Sequence of chain 1.C:
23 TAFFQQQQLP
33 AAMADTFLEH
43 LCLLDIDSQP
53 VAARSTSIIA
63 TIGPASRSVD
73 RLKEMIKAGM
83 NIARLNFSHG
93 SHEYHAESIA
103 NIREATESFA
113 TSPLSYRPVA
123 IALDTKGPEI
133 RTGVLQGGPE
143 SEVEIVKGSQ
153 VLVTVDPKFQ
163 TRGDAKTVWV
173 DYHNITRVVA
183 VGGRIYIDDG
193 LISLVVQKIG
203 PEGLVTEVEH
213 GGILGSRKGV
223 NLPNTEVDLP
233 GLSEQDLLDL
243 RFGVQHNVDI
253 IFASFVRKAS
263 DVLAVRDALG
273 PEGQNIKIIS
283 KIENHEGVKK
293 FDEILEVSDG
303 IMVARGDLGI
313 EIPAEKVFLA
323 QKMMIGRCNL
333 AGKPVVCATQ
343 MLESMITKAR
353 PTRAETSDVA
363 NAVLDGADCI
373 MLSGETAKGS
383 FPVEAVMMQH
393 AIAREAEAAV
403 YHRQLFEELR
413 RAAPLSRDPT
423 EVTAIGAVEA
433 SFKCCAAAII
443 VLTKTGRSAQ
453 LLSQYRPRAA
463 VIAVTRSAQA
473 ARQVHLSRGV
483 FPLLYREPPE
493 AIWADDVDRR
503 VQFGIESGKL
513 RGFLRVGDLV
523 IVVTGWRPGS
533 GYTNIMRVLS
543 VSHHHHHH

A protein and the small-molecule ligand that binds it are described below.
Small molecule (SMILES): O=P(O)(O)OC[C@H]1O[C@](O)(COP(=O)(O)O)[C@@H](O)[C@@H]1O

Binding-site contacts:
Ligand atom O2P contacts residue ARG502 of chain 1.C at 2.7 Å (salt-bridge).
Ligand atom O3 contacts residue ARG529 of chain 1.C at 2.6 Å (salt-bridge).
Ligand atom O2P contacts residue TRP495 of chain 1.C at 3.0 Å (h-bond).
Ligand atom C5 contacts residue GLY531 of chain 1.C at 3.5 Å.
Ligand atom C4 contacts residue GLY531 of chain 1.C at 3.4 Å.
Ligand atom O6 contacts residue THR445 of chain 1.C at 3.7 Å.
Ligand atom O4 contacts residue GLY533 of chain 1.C at 3.6 Å (h-bond).
Ligand atom O5P contacts residue GLY533 of chain 1.C at 2.9 Å (h-bond).
Ligand atom O6 contacts residue LYS446 of chain 1.C at 3.2 Å (salt-bridge).
Ligand atom O4P contacts residue THR447 of chain 1.C at 2.7 Å (h-bond).
Ligand atom C6 contacts residue LEU444 of chain 1.C at 3.7 Å (hydrophobic).
Ligand atom O5P contacts residue SER532 of chain 1.C at 3.5 Å.
Ligand atom P2 contacts residue SER450 of chain 1.C at 3.7 Å.
Ligand atom C1 contacts residue ARG502 of chain 1.C at 3.8 Å.
Ligand atom O4 contacts residue GLY531 of chain 1.C at 2.6 Å (h-bond).
Ligand atom O4 contacts residue TYR534 of chain 1.C at 2.8 Å (h-bond).
Ligand atom O5P contacts residue SER450 of chain 1.C at 3.7 Å.
Ligand atom O1P contacts residue LYS446 of chain 1.C at 2.9 Å (salt-bridge).
Ligand atom C6 contacts residue SER450 of chain 1.C at 3.7 Å.
Ligand atom O4 contacts residue THR535 of chain 1.C at 3.3 Å (h-bond).
Ligand atom O6P contacts residue SER450 of chain 1.C at 2.7 Å (h-bond).
Ligand atom P1 contacts residue ARG502 of chain 1.C at 3.5 Å.
Ligand atom O4P contacts residue SER532 of chain 1.C at 2.5 Å (h-bond).
Ligand atom O1P contacts residue GLY531 of chain 1.C at 3.0 Å (h-bond).
Ligand atom O2 contacts residue GLY527 of chain 1.C at 3.7 Å.
Ligand atom O1P contacts residue PRO530 of chain 1.C at 3.7 Å.
Ligand atom O6 contacts residue SER532 of chain 1.C at 3.7 Å.
Ligand atom P2 contacts residue SER532 of chain 1.C at 3.4 Å.
Ligand atom O3P contacts residue ARG502 of chain 1.C at 2.6 Å (salt-bridge).
Ligand atom C6 contacts residue THR535 of chain 1.C at 3.5 Å.
Ligand atom C3 contacts residue ARG529 of chain 1.C at 3.2 Å.
Ligand atom O6P contacts residue THR445 of chain 1.C at 2.5 Å (h-bond).
Ligand atom O2 contacts residue LEU444 of chain 1.C at 3.6 Å.
Ligand atom C3 contacts residue GLY531 of chain 1.C at 3.5 Å.
Ligand atom O3 contacts residue GLY527 of chain 1.C at 3.3 Å.
Ligand atom P1 contacts residue LYS446 of chain 1.C at 3.7 Å.
Ligand atom O4P contacts residue LYS446 of chain 1.C at 3.4 Å (salt-bridge).
Ligand atom O4P contacts residue THR445 of chain 1.C at 3.6 Å.
Ligand atom O3P contacts residue LYS446 of chain 1.C at 3.5 Å (salt-bridge).
Ligand atom P2 contacts residue THR445 of chain 1.C at 3.5 Å.